Sequence of chain 1.A:
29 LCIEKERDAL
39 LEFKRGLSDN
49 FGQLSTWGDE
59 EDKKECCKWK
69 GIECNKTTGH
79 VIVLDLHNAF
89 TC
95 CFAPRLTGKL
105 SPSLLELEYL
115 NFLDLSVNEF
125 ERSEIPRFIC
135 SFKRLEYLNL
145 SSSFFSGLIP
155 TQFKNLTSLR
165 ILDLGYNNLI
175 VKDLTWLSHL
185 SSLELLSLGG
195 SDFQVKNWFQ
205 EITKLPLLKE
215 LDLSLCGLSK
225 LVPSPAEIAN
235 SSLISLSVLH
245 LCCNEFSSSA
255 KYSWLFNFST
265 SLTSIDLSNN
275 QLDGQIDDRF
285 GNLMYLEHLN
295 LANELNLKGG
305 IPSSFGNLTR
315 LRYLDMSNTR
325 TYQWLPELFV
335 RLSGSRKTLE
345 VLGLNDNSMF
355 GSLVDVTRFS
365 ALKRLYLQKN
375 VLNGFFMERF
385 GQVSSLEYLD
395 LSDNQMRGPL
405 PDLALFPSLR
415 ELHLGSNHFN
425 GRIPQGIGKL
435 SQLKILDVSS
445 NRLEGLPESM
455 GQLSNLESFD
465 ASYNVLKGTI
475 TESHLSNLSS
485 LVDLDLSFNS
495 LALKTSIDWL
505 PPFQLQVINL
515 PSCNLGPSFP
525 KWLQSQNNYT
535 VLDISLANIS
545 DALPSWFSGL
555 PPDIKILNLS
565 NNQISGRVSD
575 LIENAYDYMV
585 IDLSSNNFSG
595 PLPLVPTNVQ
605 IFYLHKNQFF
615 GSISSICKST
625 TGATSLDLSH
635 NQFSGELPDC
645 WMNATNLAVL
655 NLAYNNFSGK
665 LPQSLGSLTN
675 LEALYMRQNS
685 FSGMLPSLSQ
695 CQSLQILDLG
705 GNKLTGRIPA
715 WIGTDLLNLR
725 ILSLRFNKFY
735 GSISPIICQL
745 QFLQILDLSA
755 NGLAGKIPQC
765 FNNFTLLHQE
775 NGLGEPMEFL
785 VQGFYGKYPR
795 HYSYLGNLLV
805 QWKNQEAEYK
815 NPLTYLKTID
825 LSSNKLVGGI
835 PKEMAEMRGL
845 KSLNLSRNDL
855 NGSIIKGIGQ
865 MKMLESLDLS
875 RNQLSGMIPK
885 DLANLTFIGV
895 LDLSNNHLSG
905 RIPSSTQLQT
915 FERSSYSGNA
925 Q

A protein and the small-molecule ligand that binds it are described below.
Small molecule (SMILES): CC(=O)N[C@H]1[C@H](O[C@H]2[C@H](O)[C@@H](NC(C)=O)CO[C@@H]2CO)O[C@H](CO)[C@@H](O[C@@H]2O[C@H](CO[C@H]3O[C@H](CO)[C@@H](O)[C@H](O)[C@@H]3O)[C@@H](O)[C@H](O[C@H]3O[C@H](CO)[C@@H](O)[C@H](O)[C@@H]3O)[C@@H]2O)[C@@H]1O

Binding-site contacts:
Ligand atom C7 contacts residue ASN562 of chain 1.A at 3.8 Å.
Ligand atom C1 contacts residue PHE492 of chain 1.A at 4.2 Å (hydrophobic).
Ligand atom O3 contacts residue TYR798 of chain 1.A at 4.1 Å.
Ligand atom C6 contacts residue LEU540 of chain 1.A at 3.6 Å (hydrophobic).
Ligand atom C7 contacts residue TYR796 of chain 1.A at 3.8 Å (hydrophobic).
Ligand atom O5 contacts residue ASN562 of chain 1.A at 2.4 Å (h-bond).
Ligand atom C6 contacts residue SER539 of chain 1.A at 3.2 Å.
Ligand atom C2 contacts residue ASN562 of chain 1.A at 2.4 Å.
Ligand atom C1 contacts residue SER564 of chain 1.A at 3.4 Å.
Ligand atom C5 contacts residue SER564 of chain 1.A at 3.4 Å.
Ligand atom O5 contacts residue SER564 of chain 1.A at 3.4 Å (h-bond).
Ligand atom C8 contacts residue ASN565 of chain 1.A at 4.1 Å.
Ligand atom C8 contacts residue ASP586 of chain 1.A at 3.5 Å.
Ligand atom C6 contacts residue PHE492 of chain 1.A at 4.3 Å (hydrophobic).
Ligand atom C5 contacts residue TYR467 of chain 1.A at 4.2 Å (hydrophobic).
Ligand atom C8 contacts residue VAL584 of chain 1.A at 3.7 Å (hydrophobic).
Ligand atom O7 contacts residue TYR798 of chain 1.A at 3.9 Å.
Ligand atom N2 contacts residue ASN562 of chain 1.A at 2.9 Å (h-bond).
Ligand atom O7 contacts residue ASN562 of chain 1.A at 4.2 Å.
Ligand atom C5 contacts residue PHE492 of chain 1.A at 4.0 Å (hydrophobic).
Ligand atom O6 contacts residue LEU540 of chain 1.A at 4.1 Å.
Ligand atom O4 contacts residue TYR467 of chain 1.A at 4.0 Å.
Ligand atom O5 contacts residue SER539 of chain 1.A at 3.0 Å (h-bond).
Ligand atom C3 contacts residue ASN562 of chain 1.A at 3.8 Å.
Ligand atom C6 contacts residue TYR467 of chain 1.A at 3.6 Å (hydrophobic).
Ligand atom C5 contacts residue ASN562 of chain 1.A at 3.7 Å.
Ligand atom O6 contacts residue SER539 of chain 1.A at 4.0 Å.
Ligand atom C4 contacts residue ASN562 of chain 1.A at 4.2 Å.
Ligand atom N2 contacts residue ASP586 of chain 1.A at 3.7 Å.
Ligand atom C5 contacts residue SER539 of chain 1.A at 3.3 Å.
Ligand atom C1 contacts residue SER539 of chain 1.A at 3.8 Å.
Ligand atom C8 contacts residue TYR796 of chain 1.A at 3.4 Å (hydrophobic).
Ligand atom C6 contacts residue SER564 of chain 1.A at 4.2 Å.
Ligand atom O6 contacts residue PRO515 of chain 1.A at 3.9 Å.
Ligand atom O7 contacts residue TYR796 of chain 1.A at 3.4 Å (h-bond).
Ligand atom O6 contacts residue PHE492 of chain 1.A at 3.4 Å.
Ligand atom C8 contacts residue ILE605 of chain 1.A at 3.5 Å (hydrophobic).
Ligand atom C7 contacts residue ASP586 of chain 1.A at 4.2 Å.
Ligand atom O5 contacts residue ASP537 of chain 1.A at 4.1 Å.
Ligand atom C1 contacts residue ASN562 of chain 1.A at 1.4 Å.